Sequence of chain 13.A:
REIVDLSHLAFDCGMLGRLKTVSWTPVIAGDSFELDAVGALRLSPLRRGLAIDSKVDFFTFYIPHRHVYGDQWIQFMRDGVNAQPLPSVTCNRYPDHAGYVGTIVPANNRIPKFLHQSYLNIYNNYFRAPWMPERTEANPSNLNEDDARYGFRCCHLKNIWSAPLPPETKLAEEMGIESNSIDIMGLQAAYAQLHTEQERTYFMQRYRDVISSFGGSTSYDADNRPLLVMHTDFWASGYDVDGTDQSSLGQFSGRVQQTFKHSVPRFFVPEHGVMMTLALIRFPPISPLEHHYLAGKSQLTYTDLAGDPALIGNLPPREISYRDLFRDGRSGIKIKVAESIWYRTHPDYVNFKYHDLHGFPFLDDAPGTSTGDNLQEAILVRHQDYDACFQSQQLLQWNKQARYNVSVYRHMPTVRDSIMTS

Binding-site contacts:
Ligand atom OP2 contacts residue DC1 of chain 12.H at 2.0 Å.
Ligand atom C4 contacts residue ARG425 of chain 13.A at 3.6 Å.
Ligand atom N3 contacts residue GLU208 of chain 12.A at 2.7 Å (salt-bridge).
Ligand atom N1 contacts residue ARG425 of chain 13.A at 3.6 Å (salt-bridge).
Ligand atom C2 contacts residue ARG425 of chain 13.A at 3.1 Å.
Ligand atom O5' contacts residue TYR31 of chain 12.C at 3.4 Å (h-bond).
Ligand atom O3' contacts residue ARG28 of chain 12.C at 3.5 Å (salt-bridge).
Ligand atom O3' contacts residue DC1 of chain 12.E at 3.3 Å.
Ligand atom C4' contacts residue DC1 of chain 12.H at 2.8 Å.
Ligand atom O3' contacts residue THR423 of chain 13.A at 3.8 Å.
Ligand atom N3 contacts residue ARG425 of chain 13.A at 3.1 Å (salt-bridge).
Ligand atom N1 contacts residue GLU208 of chain 12.A at 1.5 Å (salt-bridge).
Ligand atom O4' contacts residue ARG425 of chain 13.A at 3.7 Å.
Ligand atom O5' contacts residue DC1 of chain 12.H at 2.6 Å.
Ligand atom C2 contacts residue GLU208 of chain 12.A at 1.6 Å.
Ligand atom P contacts residue DC1 of chain 12.H at 2.5 Å.
Ligand atom C5 contacts residue GLU208 of chain 12.A at 3.4 Å.
Ligand atom N3 contacts residue PHE212 of chain 12.A at 2.9 Å.
Ligand atom O5' contacts residue ARG425 of chain 13.A at 2.8 Å.
Ligand atom O4' contacts residue PHE212 of chain 12.A at 3.4 Å.
Ligand atom C1' contacts residue PHE212 of chain 12.A at 3.5 Å (hydrophobic).
Ligand atom C5' contacts residue ARG28 of chain 12.C at 3.1 Å.
Ligand atom OP2 contacts residue ASP426 of chain 13.A at 2.8 Å (salt-bridge).
Ligand atom N6 contacts residue GLU208 of chain 12.A at 3.4 Å (salt-bridge).
Ligand atom OP1 contacts residue ARG28 of chain 12.C at 3.2 Å (salt-bridge).
Ligand atom C5' contacts residue TYR31 of chain 12.C at 2.9 Å (hydrophobic).
Ligand atom O3' contacts residue ARG425 of chain 13.A at 3.8 Å.
Ligand atom C1' contacts residue ALA27 of chain 12.C at 3.8 Å (hydrophobic).
Ligand atom OP2 contacts residue THR423 of chain 13.A at 2.9 Å.
Ligand atom C1' contacts residue DC1 of chain 12.E at 3.6 Å.
Ligand atom C6 contacts residue GLU208 of chain 12.A at 2.6 Å.
Ligand atom C4 contacts residue GLU208 of chain 12.A at 3.4 Å.
Ligand atom C5' contacts residue DC1 of chain 12.H at 2.3 Å.
Ligand atom OP1 contacts residue GLY34 of chain 12.C at 3.8 Å.
Ligand atom OP2 contacts residue ARG425 of chain 13.A at 3.8 Å.
Ligand atom C3' contacts residue DC1 of chain 12.E at 2.9 Å.
Ligand atom O5' contacts residue ARG28 of chain 12.C at 3.4 Å.
Ligand atom P contacts residue ARG425 of chain 13.A at 3.5 Å.
Ligand atom C2' contacts residue DC1 of chain 12.E at 2.2 Å.
Ligand atom C2 contacts residue PHE212 of chain 12.A at 3.8 Å (hydrophobic).

A protein and the small-molecule ligand that binds it are described below.
Small molecule (SMILES): Nc1ncnc2c1N1CN2[C@H]2C[C@]3(OP3(O)(O)OC[C@H]3OCC[C@@H]3O[P](=O)(O)OC[C@H]3O[C@@H]1C[C@@H]3O)[C@@H](CO[P](=O)(O)O[C@H]1CCO[C@@H]1COP(=O)=O)O2

Sequence of chain 12.C:
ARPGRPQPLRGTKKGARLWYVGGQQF

Sequence of chain 12.A:
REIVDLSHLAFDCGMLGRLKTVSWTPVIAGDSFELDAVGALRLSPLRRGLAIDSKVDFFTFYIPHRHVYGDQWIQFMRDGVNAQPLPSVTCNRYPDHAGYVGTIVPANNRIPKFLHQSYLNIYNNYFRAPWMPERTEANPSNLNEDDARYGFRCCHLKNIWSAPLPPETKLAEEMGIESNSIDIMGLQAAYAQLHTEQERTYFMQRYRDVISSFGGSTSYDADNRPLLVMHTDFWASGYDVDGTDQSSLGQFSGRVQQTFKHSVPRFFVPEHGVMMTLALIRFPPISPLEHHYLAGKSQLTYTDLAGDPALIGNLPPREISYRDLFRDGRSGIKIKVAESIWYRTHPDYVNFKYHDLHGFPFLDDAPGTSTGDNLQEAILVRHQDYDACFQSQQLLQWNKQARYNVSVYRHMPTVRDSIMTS